Binding-site contacts:
Ligand atom C6 contacts residue VAL181 of chain 1.C at 3.6 Å (hydrophobic).
Ligand atom N7 contacts residue ASP131 of chain 1.C at 4.0 Å.
Ligand atom OAD contacts residue SER132 of chain 1.C at 2.9 Å (h-bond).
Ligand atom OAE contacts residue LEU134 of chain 1.C at 4.3 Å.
Ligand atom OAN contacts residue ASP131 of chain 1.C at 4.1 Å.
Ligand atom N2 contacts residue MG1 of chain 1.O at 4.0 Å.
Ligand atom PAV contacts residue SER132 of chain 1.C at 3.8 Å.
Ligand atom CAG contacts residue POP1 of chain 1.P at 3.5 Å.
Ligand atom OAE contacts residue SER132 of chain 1.C at 3.5 Å (h-bond).
Ligand atom C2 contacts residue LEU186 of chain 1.C at 4.3 Å (hydrophobic).
Ligand atom O6 contacts residue VAL181 of chain 1.C at 2.9 Å (h-bond).
Ligand atom C6 contacts residue LYS159 of chain 1.C at 4.2 Å.
Ligand atom O6 contacts residue ASP179 of chain 1.C at 3.7 Å.
Ligand atom C6 contacts residue PHE180 of chain 1.C at 4.2 Å (hydrophobic).
Ligand atom N2 contacts residue ASP187 of chain 1.C at 3.0 Å (salt-bridge).
Ligand atom CAT contacts residue POP1 of chain 1.P at 4.4 Å.
Ligand atom PAV contacts residue GLY133 of chain 1.C at 4.0 Å.
Ligand atom CAS contacts residue POP1 of chain 1.P at 4.0 Å.
Ligand atom C5 contacts residue LYS159 of chain 1.C at 4.2 Å.
Ligand atom OAC contacts residue VAL129 of chain 1.C at 3.9 Å.
Ligand atom OAE contacts residue GLY133 of chain 1.C at 4.2 Å.
Ligand atom O6 contacts residue PHE180 of chain 1.C at 3.4 Å.
Ligand atom NAL contacts residue POP1 of chain 1.P at 4.3 Å.
Ligand atom N2 contacts residue LEU186 of chain 1.C at 3.8 Å.
Ligand atom OAD contacts residue LEU134 of chain 1.C at 4.2 Å.
Ligand atom O6 contacts residue LYS159 of chain 1.C at 3.2 Å (salt-bridge).
Ligand atom N1 contacts residue VAL181 of chain 1.C at 2.7 Å (h-bond).
Ligand atom C2 contacts residue ASP187 of chain 1.C at 4.2 Å.
Ligand atom N2 contacts residue VAL181 of chain 1.C at 3.3 Å (h-bond).
Ligand atom C8 contacts residue ASP131 of chain 1.C at 3.7 Å.
Ligand atom OAD contacts residue GLY133 of chain 1.C at 2.6 Å (h-bond).
Ligand atom OAD contacts residue VAL130 of chain 1.C at 4.4 Å.
Ligand atom OAD contacts residue ASP131 of chain 1.C at 3.2 Å (salt-bridge).
Ligand atom C2 contacts residue VAL181 of chain 1.C at 3.4 Å (hydrophobic).
Ligand atom OAE contacts residue THR135 of chain 1.C at 3.9 Å.
Ligand atom CAI contacts residue ASP131 of chain 1.C at 3.6 Å.
Ligand atom OAC contacts residue ASP131 of chain 1.C at 4.2 Å.
Ligand atom CAI contacts residue SER132 of chain 1.C at 4.4 Å.
Ligand atom PAV contacts residue ASP131 of chain 1.C at 4.1 Å.
Ligand atom N7 contacts residue LYS159 of chain 1.C at 3.5 Å.

A protein and the small-molecule ligand that binds it are described below.
Small molecule (SMILES): Nc1nc2c(ncn2[C@@H]2CNC[C@@H]2OCP(=O)(O)O)c(=O)[nH]1

Sequence of chain 1.C:
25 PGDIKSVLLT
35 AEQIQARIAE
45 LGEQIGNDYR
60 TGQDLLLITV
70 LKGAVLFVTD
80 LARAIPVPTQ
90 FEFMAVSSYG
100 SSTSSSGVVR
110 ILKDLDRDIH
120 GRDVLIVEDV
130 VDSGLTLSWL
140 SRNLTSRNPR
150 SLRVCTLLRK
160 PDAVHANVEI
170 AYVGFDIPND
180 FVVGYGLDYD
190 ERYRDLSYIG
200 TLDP